Binding-site contacts:
Ligand atom O6 contacts residue LEU55 of chain 1.L at 3.3 Å (h-bond).
Ligand atom C1 contacts residue ASN126 of chain 1.J at 1.4 Å.
Ligand atom C2 contacts residue ALA54 of chain 1.L at 3.8 Å (hydrophobic).
Ligand atom O6 contacts residue ALA53 of chain 1.L at 2.6 Å (h-bond).
Ligand atom O4 contacts residue ALA54 of chain 1.L at 3.2 Å.
Ligand atom O7 contacts residue ALA54 of chain 1.L at 3.9 Å.
Ligand atom O7 contacts residue TYR50 of chain 1.L at 3.4 Å.
Ligand atom C7 contacts residue ASN126 of chain 1.J at 3.6 Å.
Ligand atom N2 contacts residue ARG51 of chain 1.L at 2.9 Å (salt-bridge).
Ligand atom C6 contacts residue ALA53 of chain 1.L at 3.3 Å (hydrophobic).
Ligand atom C8 contacts residue GLY52 of chain 1.L at 4.0 Å.
Ligand atom C8 contacts residue ARG51 of chain 1.L at 3.8 Å.
Ligand atom C8 contacts residue ASN32 of chain 1.L at 3.2 Å.
Ligand atom C1 contacts residue ALA54 of chain 1.L at 3.6 Å (hydrophobic).
Ligand atom O6 contacts residue LEU56 of chain 1.L at 3.3 Å (h-bond).
Ligand atom C5 contacts residue LEU55 of chain 1.L at 3.6 Å (hydrophobic).
Ligand atom C3 contacts residue ARG51 of chain 1.L at 3.5 Å.
Ligand atom C6 contacts residue LEU55 of chain 1.L at 3.2 Å (hydrophobic).
Ligand atom C2 contacts residue ARG51 of chain 1.L at 3.7 Å.
Ligand atom O5 contacts residue ALA54 of chain 1.L at 3.3 Å.
Ligand atom C5 contacts residue ASN126 of chain 1.J at 3.6 Å.
Ligand atom O6 contacts residue GLY57 of chain 1.L at 3.5 Å (h-bond).
Ligand atom C7 contacts residue ALA53 of chain 1.L at 3.9 Å (hydrophobic).
Ligand atom C3 contacts residue ASN126 of chain 1.J at 3.8 Å.
Ligand atom O5 contacts residue ASN126 of chain 1.J at 2.3 Å (h-bond).
Ligand atom N2 contacts residue ASN32 of chain 1.L at 3.7 Å.
Ligand atom C2 contacts residue ASN126 of chain 1.J at 2.4 Å.
Ligand atom C7 contacts residue ASN32 of chain 1.L at 3.7 Å.
Ligand atom O3 contacts residue ALA54 of chain 1.L at 3.3 Å (h-bond).
Ligand atom N2 contacts residue ASN126 of chain 1.J at 2.9 Å (h-bond).
Ligand atom O7 contacts residue SER109 of chain 1.K at 3.6 Å (h-bond).
Ligand atom C8 contacts residue ALA53 of chain 1.L at 3.6 Å (hydrophobic).
Ligand atom O7 contacts residue ASN126 of chain 1.J at 3.9 Å.
Ligand atom O3 contacts residue ALA53 of chain 1.L at 3.3 Å.
Ligand atom C8 contacts residue ALA67 of chain 1.L at 3.5 Å (hydrophobic).
Ligand atom C7 contacts residue ARG51 of chain 1.L at 3.7 Å.
Ligand atom O6 contacts residue LEU55 of chain 1.L at 3.2 Å (h-bond).
Ligand atom O6 contacts residue ALA54 of chain 1.L at 3.2 Å.
Ligand atom O3 contacts residue ARG51 of chain 1.L at 3.8 Å.
Ligand atom C3 contacts residue ALA54 of chain 1.L at 3.9 Å (hydrophobic).

Sequence of chain 1.L:
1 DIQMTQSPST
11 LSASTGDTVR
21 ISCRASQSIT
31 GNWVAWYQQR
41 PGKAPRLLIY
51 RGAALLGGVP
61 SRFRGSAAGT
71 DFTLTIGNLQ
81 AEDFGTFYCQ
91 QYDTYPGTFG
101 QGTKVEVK

Sequence of chain 1.K:
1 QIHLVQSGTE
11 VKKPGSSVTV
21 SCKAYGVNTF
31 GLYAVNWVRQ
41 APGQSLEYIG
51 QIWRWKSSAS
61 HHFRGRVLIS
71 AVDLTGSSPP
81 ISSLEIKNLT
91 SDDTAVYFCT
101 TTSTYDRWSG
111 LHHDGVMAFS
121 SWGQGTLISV

Sequence of chain 1.J:
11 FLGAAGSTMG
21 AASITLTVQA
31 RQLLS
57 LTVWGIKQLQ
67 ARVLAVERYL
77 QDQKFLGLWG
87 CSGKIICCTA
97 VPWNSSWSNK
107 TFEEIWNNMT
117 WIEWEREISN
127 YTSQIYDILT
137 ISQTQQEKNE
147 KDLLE

The small molecule below binds the protein below.
Small molecule (SMILES): CC(=O)N[C@H]1[C@H](O[C@H]2[C@H](O)[C@@H](NC(C)=O)CO[C@@H]2CO)O[C@H](CO)[C@@H](O[C@@H]2O[C@H](CO)[C@@H](O)[C@H](O)[C@@H]2O)[C@@H]1O